Sequence of chain 1.B:
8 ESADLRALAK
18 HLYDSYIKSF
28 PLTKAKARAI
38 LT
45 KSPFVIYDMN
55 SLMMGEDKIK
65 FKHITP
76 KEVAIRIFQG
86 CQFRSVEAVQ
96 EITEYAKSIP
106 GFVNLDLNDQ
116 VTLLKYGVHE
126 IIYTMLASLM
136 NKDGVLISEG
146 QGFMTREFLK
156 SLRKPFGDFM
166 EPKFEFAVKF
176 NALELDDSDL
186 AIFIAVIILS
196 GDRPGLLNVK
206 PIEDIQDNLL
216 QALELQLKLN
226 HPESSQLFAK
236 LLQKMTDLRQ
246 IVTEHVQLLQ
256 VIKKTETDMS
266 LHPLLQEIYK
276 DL

Binding-site contacts:
Ligand atom C28 contacts residue ILE82 of chain 1.B at 3.9 Å (hydrophobic).
Ligand atom O26 contacts residue LYS66 of chain 1.B at 3.4 Å (salt-bridge).
Ligand atom C3 contacts residue MET149 of chain 1.B at 3.7 Å (hydrophobic).
Ligand atom C22 contacts residue ILE82 of chain 1.B at 3.8 Å (hydrophobic).
Ligand atom C12 contacts residue PHE65 of chain 1.B at 3.6 Å (hydrophobic).
Ligand atom C2 contacts residue MET149 of chain 1.B at 3.9 Å (hydrophobic).
Ligand atom C3 contacts residue ILE142 of chain 1.B at 3.7 Å (hydrophobic).
Ligand atom O27 contacts residue PHE65 of chain 1.B at 3.5 Å.
Ligand atom C24 contacts residue VAL140 of chain 1.B at 3.2 Å (hydrophobic).
Ligand atom C4 contacts residue ILE142 of chain 1.B at 3.5 Å (hydrophobic).
Ligand atom C5 contacts residue CYS86 of chain 1.B at 3.8 Å (hydrophobic).
Ligand atom C28 contacts residue PHE83 of chain 1.B at 3.9 Å (hydrophobic).
Ligand atom C18 contacts residue LEU56 of chain 1.B at 3.8 Å (hydrophobic).
Ligand atom C19 contacts residue ILE142 of chain 1.B at 4.0 Å (hydrophobic).
Ligand atom C20 contacts residue LEU154 of chain 1.B at 3.7 Å (hydrophobic).
Ligand atom C10 contacts residue SER143 of chain 1.B at 4.0 Å.
Ligand atom C16 contacts residue PHE65 of chain 1.B at 3.2 Å (hydrophobic).
Ligand atom C6 contacts residue ILE142 of chain 1.B at 3.9 Å (hydrophobic).
Ligand atom C16 contacts residue SER143 of chain 1.B at 3.2 Å.
Ligand atom C21 contacts residue MET165 of chain 1.B at 3.8 Å (hydrophobic).
Ligand atom C5 contacts residue ILE142 of chain 1.B at 3.6 Å (hydrophobic).
Ligand atom O26 contacts residue SER143 of chain 1.B at 3.9 Å.
Ligand atom C2 contacts residue ILE142 of chain 1.B at 4.0 Å (hydrophobic).
Ligand atom O26 contacts residue PHE65 of chain 1.B at 2.9 Å.
Ligand atom C29 contacts residue LEU157 of chain 1.B at 3.9 Å (hydrophobic).
Ligand atom C11 contacts residue PHE65 of chain 1.B at 3.7 Å (hydrophobic).
Ligand atom C17 contacts residue ILE82 of chain 1.B at 3.9 Å (hydrophobic).
Ligand atom O26 contacts residue HIS67 of chain 1.B at 3.8 Å.
Ligand atom C29 contacts residue PHE161 of chain 1.B at 3.5 Å (hydrophobic).
Ligand atom C7 contacts residue CYS86 of chain 1.B at 3.9 Å (hydrophobic).
Ligand atom C24 contacts residue MET149 of chain 1.B at 4.0 Å (hydrophobic).
Ligand atom C10 contacts residue PHE65 of chain 1.B at 4.0 Å (hydrophobic).
Ligand atom C24 contacts residue ILE142 of chain 1.B at 3.5 Å (hydrophobic).
Ligand atom C23 contacts residue MET165 of chain 1.B at 4.0 Å (hydrophobic).
Ligand atom O27 contacts residue SER143 of chain 1.B at 2.3 Å (h-bond).
Ligand atom C6 contacts residue CYS86 of chain 1.B at 3.6 Å (hydrophobic).
Ligand atom O1 contacts residue MET149 of chain 1.B at 3.3 Å.
Ligand atom C22 contacts residue CYS86 of chain 1.B at 3.7 Å (hydrophobic).
Ligand atom O15 contacts residue ARG89 of chain 1.B at 3.7 Å.
Ligand atom O15 contacts residue CYS86 of chain 1.B at 3.6 Å.

A protein and the small-molecule ligand that binds it are described below.
Small molecule (SMILES): CCCCCCC(C)(C)c1cc(O)c2c(c1)OC(C)(C)[C@@H]1CC=C(C(=O)O)C[C@@H]21